Binding-site contacts:
Ligand atom O9 contacts residue GLU90 of chain 1.A at 2.6 Å (salt-bridge).
Ligand atom C18 contacts residue ASN170 of chain 1.A at 3.1 Å.
Ligand atom N22 contacts residue PRO174 of chain 1.A at 3.5 Å.
Ligand atom N33 contacts residue GLU90 of chain 1.A at 3.6 Å.
Ligand atom C11 contacts residue TRP143 of chain 1.A at 3.1 Å (hydrophobic).
Ligand atom O24 contacts residue ASN170 of chain 1.A at 2.8 Å (h-bond).
Ligand atom O24 contacts residue GLU199 of chain 1.A at 2.4 Å (salt-bridge).
Ligand atom O24 contacts residue MG1 of chain 1.B at 2.2 Å.
Ligand atom O8 contacts residue TYR68 of chain 1.A at 3.4 Å.
Ligand atom C2 contacts residue GLU90 of chain 1.A at 3.5 Å.
Ligand atom C28 contacts residue ILE91 of chain 1.A at 3.6 Å (hydrophobic).
Ligand atom N12 contacts residue HIS142 of chain 1.A at 3.6 Å.
Ligand atom O9 contacts residue ILE91 of chain 1.A at 3.4 Å.
Ligand atom C30 contacts residue SER119 of chain 1.A at 3.3 Å.
Ligand atom N12 contacts residue TRP143 of chain 1.A at 3.1 Å.
Ligand atom C3 contacts residue GLU90 of chain 1.A at 3.3 Å.
Ligand atom C15 contacts residue LYS144 of chain 1.A at 3.5 Å.
Ligand atom C17 contacts residue MG1 of chain 1.B at 2.9 Å.
Ligand atom C10 contacts residue ASP141 of chain 1.A at 3.4 Å.
Ligand atom N22 contacts residue TRP38 of chain 1.A at 3.5 Å.
Ligand atom C18 contacts residue MG1 of chain 1.B at 3.0 Å.
Ligand atom C11 contacts residue HIS142 of chain 1.A at 3.6 Å.
Ligand atom C17 contacts residue ASN170 of chain 1.A at 3.3 Å.
Ligand atom O24 contacts residue ASP169 of chain 1.A at 3.2 Å (salt-bridge).
Ligand atom C19 contacts residue GLU199 of chain 1.A at 3.2 Å.
Ligand atom C32 contacts residue GLY117 of chain 1.A at 3.4 Å.
Ligand atom C13 contacts residue HIS142 of chain 1.A at 3.3 Å.
Ligand atom N33 contacts residue ILE91 of chain 1.A at 3.1 Å (h-bond).
Ligand atom O23 contacts residue MG1 of chain 1.B at 2.1 Å.
Ligand atom O23 contacts residue ASP141 of chain 1.A at 2.9 Å (salt-bridge).
Ligand atom O8 contacts residue GLU90 of chain 1.A at 2.7 Å (salt-bridge).
Ligand atom O4 contacts residue GLY66 of chain 1.A at 3.3 Å.
Ligand atom C19 contacts residue ASN170 of chain 1.A at 3.5 Å.
Ligand atom O23 contacts residue ASN170 of chain 1.A at 2.9 Å (h-bond).
Ligand atom O23 contacts residue LYS144 of chain 1.A at 2.9 Å (salt-bridge).
Ligand atom N14 contacts residue MET40 of chain 1.A at 3.4 Å (h-bond).
Ligand atom N14 contacts residue LYS144 of chain 1.A at 3.3 Å (salt-bridge).
Ligand atom C18 contacts residue GLU199 of chain 1.A at 3.1 Å.
Ligand atom C32 contacts residue ILE91 of chain 1.A at 3.4 Å (hydrophobic).
Ligand atom N31 contacts residue SER119 of chain 1.A at 2.8 Å (h-bond).

Sequence of chain 1.A:
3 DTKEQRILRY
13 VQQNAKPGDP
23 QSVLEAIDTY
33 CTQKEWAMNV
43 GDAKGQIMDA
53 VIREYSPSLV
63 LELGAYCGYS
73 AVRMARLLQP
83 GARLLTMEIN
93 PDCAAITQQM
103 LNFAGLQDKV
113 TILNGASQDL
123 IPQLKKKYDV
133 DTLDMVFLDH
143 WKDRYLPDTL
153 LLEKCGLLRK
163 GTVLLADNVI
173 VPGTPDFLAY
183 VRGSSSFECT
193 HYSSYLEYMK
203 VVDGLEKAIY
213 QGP

The protein below binds the small molecule below.
Small molecule (SMILES): O=C(NC/C=C/[C@H]1O[C@@H](n2cnc3cncnc32)[C@H](O)[C@@H]1O)c1cc([N+](=O)[O-])cc(O)c1O